Sequence of chain 1.A:
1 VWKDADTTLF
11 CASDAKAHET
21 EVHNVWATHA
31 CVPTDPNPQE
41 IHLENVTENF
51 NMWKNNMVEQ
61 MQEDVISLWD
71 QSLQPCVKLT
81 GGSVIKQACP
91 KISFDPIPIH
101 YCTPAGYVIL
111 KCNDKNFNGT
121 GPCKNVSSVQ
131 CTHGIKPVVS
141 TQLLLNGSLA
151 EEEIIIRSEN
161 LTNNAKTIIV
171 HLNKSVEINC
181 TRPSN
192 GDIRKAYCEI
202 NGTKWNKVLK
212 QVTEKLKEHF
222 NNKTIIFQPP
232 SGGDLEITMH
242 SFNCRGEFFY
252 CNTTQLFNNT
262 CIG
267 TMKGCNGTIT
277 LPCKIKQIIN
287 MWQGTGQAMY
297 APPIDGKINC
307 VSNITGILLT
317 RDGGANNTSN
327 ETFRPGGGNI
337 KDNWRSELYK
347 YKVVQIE

A protein and the small-molecule ligand that binds it are described below.
Small molecule (SMILES): CC(=O)N[C@@H]1[C@@H](O)[C@H](O)[C@@H](CO)O[C@H]1O

Binding-site contacts:
Ligand atom N2 contacts residue ASN160 of chain 1.A at 2.8 Å (h-bond).
Ligand atom C8 contacts residue PHE91 of chain 1.C at 3.9 Å (hydrophobic).
Ligand atom C7 contacts residue SER32 of chain 1.C at 4.3 Å.
Ligand atom N2 contacts residue ILE29 of chain 1.C at 3.2 Å (h-bond).
Ligand atom O7 contacts residue THR162 of chain 1.A at 2.9 Å (h-bond).
Ligand atom O3 contacts residue ILE29 of chain 1.C at 3.5 Å (h-bond).
Ligand atom O3 contacts residue ASN160 of chain 1.A at 4.4 Å.
Ligand atom O7 contacts residue GLY28 of chain 1.C at 4.1 Å.
Ligand atom O5 contacts residue GLU159 of chain 1.A at 3.9 Å.
Ligand atom C8 contacts residue GLY28 of chain 1.C at 4.4 Å.
Ligand atom C8 contacts residue THR162 of chain 1.A at 4.0 Å.
Ligand atom O5 contacts residue ASN160 of chain 1.A at 2.4 Å (h-bond).
Ligand atom O4 contacts residue GLY30 of chain 1.C at 4.2 Å.
Ligand atom C3 contacts residue ASN160 of chain 1.A at 3.6 Å.
Ligand atom C8 contacts residue ILE29 of chain 1.C at 3.7 Å (hydrophobic).
Ligand atom C3 contacts residue GLY30 of chain 1.C at 4.2 Å.
Ligand atom C5 contacts residue ASN160 of chain 1.A at 3.6 Å.
Ligand atom C4 contacts residue ASN160 of chain 1.A at 4.0 Å.
Ligand atom N2 contacts residue SER32 of chain 1.C at 3.5 Å (h-bond).
Ligand atom O4 contacts residue ILE29 of chain 1.C at 4.5 Å.
Ligand atom O3 contacts residue GLY30 of chain 1.C at 4.0 Å.
Ligand atom C3 contacts residue ILE29 of chain 1.C at 3.2 Å (hydrophobic).
Ligand atom C7 contacts residue ASN160 of chain 1.A at 3.4 Å.
Ligand atom C1 contacts residue GLU159 of chain 1.A at 4.2 Å.
Ligand atom O7 contacts residue ASN160 of chain 1.A at 3.4 Å (h-bond).
Ligand atom C2 contacts residue ASN160 of chain 1.A at 2.2 Å.
Ligand atom C8 contacts residue SER32 of chain 1.C at 3.8 Å.
Ligand atom C7 contacts residue ILE29 of chain 1.C at 3.8 Å (hydrophobic).
Ligand atom O3 contacts residue GLY28 of chain 1.C at 3.6 Å.
Ligand atom C1 contacts residue SER32 of chain 1.C at 4.4 Å.
Ligand atom C7 contacts residue GLY28 of chain 1.C at 4.2 Å.
Ligand atom C4 contacts residue ILE29 of chain 1.C at 4.4 Å (hydrophobic).
Ligand atom C2 contacts residue SER32 of chain 1.C at 4.4 Å.
Ligand atom C8 contacts residue VAL90 of chain 1.C at 4.0 Å (hydrophobic).
Ligand atom C1 contacts residue ASN160 of chain 1.A at 1.4 Å.
Ligand atom C2 contacts residue ILE29 of chain 1.C at 3.8 Å (hydrophobic).
Ligand atom C7 contacts residue THR162 of chain 1.A at 3.6 Å.

Sequence of chain 1.C:
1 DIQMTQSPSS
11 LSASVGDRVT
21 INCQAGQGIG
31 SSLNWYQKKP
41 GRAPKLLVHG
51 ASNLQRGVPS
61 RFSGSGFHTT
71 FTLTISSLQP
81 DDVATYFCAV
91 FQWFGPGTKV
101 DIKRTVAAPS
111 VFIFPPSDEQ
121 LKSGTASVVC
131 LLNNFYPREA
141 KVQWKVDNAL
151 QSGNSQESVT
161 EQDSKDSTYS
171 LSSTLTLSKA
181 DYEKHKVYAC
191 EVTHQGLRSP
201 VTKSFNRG